Sequence of chain 2.A:
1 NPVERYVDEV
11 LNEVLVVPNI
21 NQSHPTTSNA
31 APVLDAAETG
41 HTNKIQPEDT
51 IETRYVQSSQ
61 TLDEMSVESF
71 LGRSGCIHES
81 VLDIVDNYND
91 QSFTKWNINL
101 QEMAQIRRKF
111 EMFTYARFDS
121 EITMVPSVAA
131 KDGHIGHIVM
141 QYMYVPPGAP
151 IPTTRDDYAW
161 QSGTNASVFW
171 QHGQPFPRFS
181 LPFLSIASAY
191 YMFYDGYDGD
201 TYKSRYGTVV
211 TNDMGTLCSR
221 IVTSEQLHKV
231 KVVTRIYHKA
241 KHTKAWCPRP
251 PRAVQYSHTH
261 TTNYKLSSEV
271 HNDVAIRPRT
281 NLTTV

A protein and the small-molecule ligand that binds it are described below.
Small molecule (SMILES): Cc1cc(CCCOc2c(C)cc(-c3noc(C(F)(F)F)n3)cc2C)on1

Binding-site contacts:
Ligand atom C1B contacts residue ILE98 of chain 2.A at 3.4 Å (hydrophobic).
Ligand atom F2 contacts residue TYR144 of chain 2.A at 3.0 Å.
Ligand atom CM6 contacts residue LEU184 of chain 2.A at 3.4 Å (hydrophobic).
Ligand atom O1A contacts residue LEU217 of chain 2.A at 3.0 Å.
Ligand atom F1 contacts residue TYR144 of chain 2.A at 3.3 Å.
Ligand atom O1B contacts residue ILE98 of chain 2.A at 3.3 Å.
Ligand atom C2A contacts residue PHE179 of chain 2.A at 3.6 Å (hydrophobic).
Ligand atom C2B contacts residue ILE98 of chain 2.A at 3.7 Å (hydrophobic).
Ligand atom O1A contacts residue PHE179 of chain 2.A at 3.3 Å.
Ligand atom O1 contacts residue MET214 of chain 2.A at 3.5 Å (h-bond).
Ligand atom O1A contacts residue MET124 of chain 2.A at 3.2 Å.
Ligand atom C5B contacts residue LEU181 of chain 2.A at 3.5 Å (hydrophobic).
Ligand atom C5B contacts residue ILE98 of chain 2.A at 3.5 Å (hydrophobic).
Ligand atom F3 contacts residue PHE179 of chain 2.A at 3.0 Å.
Ligand atom F3 contacts residue VAL168 of chain 2.A at 3.0 Å.
Ligand atom C4 contacts residue LEU100 of chain 2.A at 3.7 Å (hydrophobic).
Ligand atom C4 contacts residue TYR190 of chain 2.A at 3.6 Å (hydrophobic).
Ligand atom F3 contacts residue TYR142 of chain 2.A at 3.8 Å.
Ligand atom CM4 contacts residue TYR144 of chain 2.A at 3.9 Å (hydrophobic).
Ligand atom CM6 contacts residue LEU181 of chain 2.A at 3.5 Å (hydrophobic).
Ligand atom N3A contacts residue TYR144 of chain 2.A at 3.5 Å.
Ligand atom C4B contacts residue ILE98 of chain 2.A at 3.8 Å (hydrophobic).
Ligand atom N1A contacts residue LEU217 of chain 2.A at 3.3 Å.
Ligand atom C6B contacts residue LEU181 of chain 2.A at 3.3 Å (hydrophobic).
Ligand atom C3A contacts residue PHE179 of chain 2.A at 3.1 Å (hydrophobic).
Ligand atom C6B contacts residue ILE98 of chain 2.A at 3.7 Å (hydrophobic).
Ligand atom N2 contacts residue MET214 of chain 2.A at 3.8 Å.
Ligand atom F2 contacts residue MET143 of chain 2.A at 3.3 Å.
Ligand atom F1 contacts residue ALA166 of chain 2.A at 3.6 Å.
Ligand atom F1 contacts residue PHE179 of chain 2.A at 3.8 Å.
Ligand atom F2 contacts residue TYR142 of chain 2.A at 2.8 Å.
Ligand atom N1A contacts residue MET124 of chain 2.A at 3.5 Å.
Ligand atom CM4 contacts residue PHE179 of chain 2.A at 3.5 Å (hydrophobic).
Ligand atom N1A contacts residue PHE179 of chain 2.A at 3.6 Å.
Ligand atom CM2 contacts residue ILE122 of chain 2.A at 3.8 Å (hydrophobic).
Ligand atom C3A contacts residue LEU217 of chain 2.A at 3.6 Å (hydrophobic).
Ligand atom CM3 contacts residue ASN212 of chain 2.A at 3.4 Å.
Ligand atom CM2 contacts residue ILE77 of chain 2.A at 3.1 Å (hydrophobic).
Ligand atom N3A contacts residue PHE179 of chain 2.A at 3.4 Å.
Ligand atom F2 contacts residue ALA166 of chain 2.A at 3.5 Å.